Binding-site contacts:
Ligand atom O3G contacts residue MG1 of chain 1.YA at 2.2 Å.
Ligand atom N3 contacts residue GLY414 of chain 1.H at 3.1 Å.
Ligand atom O3A contacts residue MG1 of chain 1.YA at 3.5 Å.
Ligand atom O1A contacts residue K1 of chain 1.ZA at 2.5 Å.
Ligand atom PA contacts residue MG1 of chain 1.YA at 3.3 Å.
Ligand atom O2B contacts residue LEU30 of chain 1.H at 3.5 Å.
Ligand atom O2' contacts residue GLY414 of chain 1.H at 2.9 Å (h-bond).
Ligand atom O1B contacts residue GLY87 of chain 1.H at 3.1 Å (h-bond).
Ligand atom N6 contacts residue ALA480 of chain 1.H at 3.5 Å (h-bond).
Ligand atom PB contacts residue MG1 of chain 1.YA at 3.3 Å.
Ligand atom O3B contacts residue THR89 of chain 1.H at 3.0 Å (h-bond).
Ligand atom O5' contacts residue GLY31 of chain 1.H at 3.4 Å (h-bond).
Ligand atom O2G contacts residue GLY87 of chain 1.H at 3.5 Å (h-bond).
Ligand atom PB contacts residue GLY87 of chain 1.H at 3.5 Å.
Ligand atom O1B contacts residue ASP86 of chain 1.H at 3.0 Å (salt-bridge).
Ligand atom PG contacts residue MG1 of chain 1.YA at 3.5 Å.
Ligand atom C3' contacts residue ASP494 of chain 1.H at 3.4 Å.
Ligand atom C4 contacts residue PRO32 of chain 1.H at 3.5 Å (hydrophobic).
Ligand atom N1 contacts residue ALA479 of chain 1.H at 2.9 Å (h-bond).
Ligand atom O2B contacts residue GLY87 of chain 1.H at 3.2 Å.
Ligand atom O2' contacts residue ASP494 of chain 1.H at 2.7 Å (salt-bridge).
Ligand atom O3' contacts residue ASP494 of chain 1.H at 3.1 Å (salt-bridge).
Ligand atom O2A contacts residue MG1 of chain 1.YA at 2.2 Å.
Ligand atom S1G contacts residue GLY52 of chain 1.H at 3.3 Å (h-bond).
Ligand atom O3G contacts residue ASP86 of chain 1.H at 3.4 Å (salt-bridge).
Ligand atom O1A contacts residue GLY31 of chain 1.H at 3.1 Å (h-bond).
Ligand atom N6 contacts residue ASN478 of chain 1.H at 3.1 Å (h-bond).
Ligand atom O3A contacts residue LEU30 of chain 1.H at 3.4 Å.
Ligand atom O2G contacts residue THR88 of chain 1.H at 3.0 Å (h-bond).
Ligand atom S1G contacts residue THR88 of chain 1.H at 3.6 Å (h-bond).
Ligand atom O1A contacts residue THR29 of chain 1.H at 3.5 Å (h-bond).
Ligand atom C2' contacts residue ASP494 of chain 1.H at 3.2 Å.
Ligand atom O3B contacts residue THR88 of chain 1.H at 3.2 Å (h-bond).
Ligand atom O2B contacts residue THR90 of chain 1.H at 2.7 Å (h-bond).
Ligand atom C2 contacts residue ALA479 of chain 1.H at 3.5 Å (hydrophobic).
Ligand atom O2' contacts residue GLY413 of chain 1.H at 3.3 Å.
Ligand atom C5 contacts residue PRO32 of chain 1.H at 3.6 Å (hydrophobic).
Ligand atom O1B contacts residue MG1 of chain 1.YA at 2.2 Å.
Ligand atom PG contacts residue THR89 of chain 1.H at 3.5 Å.
Ligand atom S1G contacts residue THR89 of chain 1.H at 2.6 Å (h-bond).

A small-molecule ligand and the protein it binds are described below.
Small molecule (SMILES): Nc1ncnc2c1ncn2[C@@H]1O[C@H](COP(=O)(O)OP(=O)(O)OP(O)(O)=S)[C@@H](O)[C@H]1O

Sequence of chain 1.H:
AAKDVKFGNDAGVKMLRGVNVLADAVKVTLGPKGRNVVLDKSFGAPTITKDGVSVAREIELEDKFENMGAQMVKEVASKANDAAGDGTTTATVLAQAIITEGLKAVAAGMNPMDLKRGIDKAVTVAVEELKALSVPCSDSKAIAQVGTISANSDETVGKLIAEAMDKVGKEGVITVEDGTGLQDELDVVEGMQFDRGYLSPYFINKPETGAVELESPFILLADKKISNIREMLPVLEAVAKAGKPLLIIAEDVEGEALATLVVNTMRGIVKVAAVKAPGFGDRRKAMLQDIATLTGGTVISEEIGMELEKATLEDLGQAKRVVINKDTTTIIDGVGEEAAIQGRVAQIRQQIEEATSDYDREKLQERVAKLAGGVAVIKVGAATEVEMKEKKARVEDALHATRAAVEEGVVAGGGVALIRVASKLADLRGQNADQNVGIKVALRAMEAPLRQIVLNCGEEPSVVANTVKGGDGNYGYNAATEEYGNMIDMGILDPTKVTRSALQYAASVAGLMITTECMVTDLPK